Sequence of chain 6.A:
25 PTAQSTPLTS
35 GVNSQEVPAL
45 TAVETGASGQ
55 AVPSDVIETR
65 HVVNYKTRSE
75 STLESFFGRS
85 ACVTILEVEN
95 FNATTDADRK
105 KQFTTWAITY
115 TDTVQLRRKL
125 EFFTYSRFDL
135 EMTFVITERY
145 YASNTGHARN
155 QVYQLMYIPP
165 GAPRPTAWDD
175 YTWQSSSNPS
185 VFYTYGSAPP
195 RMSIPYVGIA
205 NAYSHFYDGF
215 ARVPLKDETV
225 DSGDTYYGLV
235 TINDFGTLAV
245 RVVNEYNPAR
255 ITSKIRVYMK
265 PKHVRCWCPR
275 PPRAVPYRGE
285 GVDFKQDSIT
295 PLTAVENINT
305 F

Sequence of chain 7.A:
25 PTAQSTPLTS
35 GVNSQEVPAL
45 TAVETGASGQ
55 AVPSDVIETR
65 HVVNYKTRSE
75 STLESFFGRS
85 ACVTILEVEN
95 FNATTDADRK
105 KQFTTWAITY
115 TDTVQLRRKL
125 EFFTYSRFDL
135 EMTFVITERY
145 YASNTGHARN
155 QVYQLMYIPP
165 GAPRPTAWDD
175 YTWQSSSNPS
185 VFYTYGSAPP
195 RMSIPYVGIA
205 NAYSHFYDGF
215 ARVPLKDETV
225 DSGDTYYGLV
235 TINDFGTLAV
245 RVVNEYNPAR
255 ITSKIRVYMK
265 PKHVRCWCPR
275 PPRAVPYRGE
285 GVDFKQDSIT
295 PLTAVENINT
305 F

Binding-site contacts:
Ligand atom C6 contacts residue ALA146 of chain 7.A at 4.2 Å (hydrophobic).
Ligand atom O1A contacts residue SER147 of chain 7.A at 3.1 Å (h-bond).
Ligand atom O4 contacts residue TYR250 of chain 6.A at 3.4 Å.
Ligand atom O1A contacts residue ALA146 of chain 7.A at 3.2 Å.
Ligand atom O10 contacts residue TYR250 of chain 6.A at 2.8 Å (h-bond).
Ligand atom O1B contacts residue PRO252 of chain 6.A at 3.3 Å.
Ligand atom C6 contacts residue TYR145 of chain 7.A at 3.4 Å (hydrophobic).
Ligand atom C1 contacts residue PRO252 of chain 6.A at 4.0 Å (hydrophobic).
Ligand atom O1B contacts residue ALA146 of chain 7.A at 4.3 Å.
Ligand atom C7 contacts residue TYR145 of chain 7.A at 3.9 Å (hydrophobic).
Ligand atom C10 contacts residue TYR250 of chain 6.A at 3.5 Å (hydrophobic).
Ligand atom C9 contacts residue TYR145 of chain 7.A at 4.4 Å (hydrophobic).
Ligand atom N5 contacts residue TYR250 of chain 6.A at 4.4 Å.
Ligand atom O4 contacts residue PRO252 of chain 6.A at 3.6 Å.
Ligand atom C11 contacts residue TYR250 of chain 6.A at 3.7 Å (hydrophobic).
Ligand atom O1B contacts residue SER147 of chain 7.A at 2.7 Å (h-bond).
Ligand atom C1 contacts residue SER147 of chain 7.A at 3.6 Å.
Ligand atom C3 contacts residue PRO252 of chain 6.A at 3.8 Å (hydrophobic).
Ligand atom O4 contacts residue TYR145 of chain 7.A at 4.2 Å.
Ligand atom O8 contacts residue ALA146 of chain 7.A at 3.3 Å.
Ligand atom O4 contacts residue ASN251 of chain 6.A at 4.1 Å.
Ligand atom C11 contacts residue TYR145 of chain 7.A at 3.7 Å (hydrophobic).
Ligand atom N5 contacts residue TYR145 of chain 7.A at 2.6 Å (h-bond).
Ligand atom C10 contacts residue TYR145 of chain 7.A at 3.6 Å (hydrophobic).
Ligand atom C5 contacts residue TYR145 of chain 7.A at 3.3 Å (hydrophobic).
Ligand atom O1A contacts residue ASN148 of chain 7.A at 4.3 Å.
Ligand atom C4 contacts residue TYR145 of chain 7.A at 3.6 Å (hydrophobic).
Ligand atom C4 contacts residue PRO252 of chain 6.A at 3.7 Å (hydrophobic).
Ligand atom C8 contacts residue ALA146 of chain 7.A at 4.5 Å (hydrophobic).
Ligand atom C1 contacts residue ALA146 of chain 7.A at 4.0 Å (hydrophobic).
Ligand atom C11 contacts residue ARG143 of chain 7.A at 4.0 Å.

A small-molecule ligand and the protein it binds are described below.
Small molecule (SMILES): CC(=O)N[C@H]1[C@H]([C@H](O)[C@H](O)CO)O[C@@](O)(C(=O)O)C[C@@H]1O